Sequence of chain 3.A:
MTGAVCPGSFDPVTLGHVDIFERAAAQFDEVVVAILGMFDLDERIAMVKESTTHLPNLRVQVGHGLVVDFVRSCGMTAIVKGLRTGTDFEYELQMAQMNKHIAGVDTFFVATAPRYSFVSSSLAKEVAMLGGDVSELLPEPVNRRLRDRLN

A protein and the small-molecule ligand that binds it are described below.
Small molecule (SMILES): O=C(O)c1ccccc1C(=O)c1ccc(C(=O)O)c([N+](=O)[O-])c1

Sequence of chain 2.A:
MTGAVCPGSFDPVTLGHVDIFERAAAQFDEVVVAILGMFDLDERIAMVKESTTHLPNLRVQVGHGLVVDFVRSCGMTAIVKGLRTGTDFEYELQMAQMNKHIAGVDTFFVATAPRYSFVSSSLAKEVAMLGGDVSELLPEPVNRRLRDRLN

Binding-site contacts:
Ligand atom C13 contacts residue LEU74 of chain 3.A at 4.1 Å (hydrophobic).
Ligand atom O15 contacts residue LEU138 of chain 2.A at 4.2 Å.
Ligand atom O15 contacts residue VAL75 of chain 3.A at 3.6 Å.
Ligand atom O20 contacts residue LYS89 of chain 3.A at 3.5 Å (salt-bridge).
Ligand atom C03 contacts residue LEU38 of chain 3.A at 3.8 Å (hydrophobic).
Ligand atom O16 contacts residue VAL75 of chain 3.A at 2.8 Å (h-bond).
Ligand atom O17 contacts residue LEU138 of chain 2.A at 4.0 Å.
Ligand atom O19 contacts residue LYS89 of chain 3.A at 3.0 Å (salt-bridge).
Ligand atom C12 contacts residue MET103 of chain 3.A at 3.7 Å (hydrophobic).
Ligand atom C21 contacts residue LEU38 of chain 3.A at 3.6 Å (hydrophobic).
Ligand atom N18 contacts residue VAL75 of chain 3.A at 4.2 Å.
Ligand atom C14 contacts residue VAL75 of chain 3.A at 3.6 Å (hydrophobic).
Ligand atom C04 contacts residue VAL75 of chain 3.A at 4.2 Å (hydrophobic).
Ligand atom O22 contacts residue SER11 of chain 3.A at 3.8 Å.
Ligand atom C14 contacts residue LEU74 of chain 3.A at 3.8 Å (hydrophobic).
Ligand atom O22 contacts residue GLY10 of chain 3.A at 2.8 Å (h-bond).
Ligand atom C11 contacts residue MET103 of chain 3.A at 3.5 Å (hydrophobic).
Ligand atom O20 contacts residue MET103 of chain 3.A at 3.3 Å.
Ligand atom O23 contacts residue PRO9 of chain 3.A at 3.8 Å.
Ligand atom O22 contacts residue LEU38 of chain 3.A at 2.8 Å.
Ligand atom C21 contacts residue PRO9 of chain 3.A at 4.1 Å (hydrophobic).
Ligand atom C10 contacts residue GLU134 of chain 2.A at 3.3 Å.
Ligand atom N18 contacts residue LYS89 of chain 3.A at 3.6 Å.
Ligand atom O16 contacts residue LEU74 of chain 3.A at 3.5 Å.
Ligand atom C11 contacts residue VAL135 of chain 2.A at 3.7 Å (hydrophobic).
Ligand atom O19 contacts residue PRO9 of chain 3.A at 3.7 Å.
Ligand atom C09 contacts residue GLU134 of chain 2.A at 3.4 Å.
Ligand atom O23 contacts residue GLY10 of chain 3.A at 3.1 Å.
Ligand atom C13 contacts residue LEU138 of chain 2.A at 4.2 Å (hydrophobic).
Ligand atom C02 contacts residue LEU38 of chain 3.A at 3.8 Å (hydrophobic).
Ligand atom O15 contacts residue LEU74 of chain 3.A at 3.7 Å.
Ligand atom O15 contacts residue GLY73 of chain 3.A at 3.6 Å (h-bond).
Ligand atom C09 contacts residue MET103 of chain 3.A at 4.2 Å (hydrophobic).
Ligand atom C12 contacts residue LEU74 of chain 3.A at 3.7 Å (hydrophobic).
Ligand atom C21 contacts residue GLY10 of chain 3.A at 3.4 Å.
Ligand atom O19 contacts residue VAL75 of chain 3.A at 4.0 Å.
Ligand atom C10 contacts residue MET103 of chain 3.A at 3.9 Å (hydrophobic).
Ligand atom C11 contacts residue LEU131 of chain 2.A at 3.7 Å (hydrophobic).
Ligand atom C10 contacts residue LEU131 of chain 2.A at 3.5 Å (hydrophobic).
Ligand atom O22 contacts residue PRO9 of chain 3.A at 3.5 Å.